Binding-site contacts:
Ligand atom O3 contacts residue TYR34 of chain 4.A at 3.6 Å (h-bond).
Ligand atom O2 contacts residue ASN30 of chain 4.A at 3.1 Å (h-bond).
Ligand atom C4 contacts residue VAL32 of chain 4.A at 4.3 Å (hydrophobic).
Ligand atom C2 contacts residue TYR34 of chain 4.A at 3.7 Å (hydrophobic).
Ligand atom C1 contacts residue TYR34 of chain 4.A at 3.8 Å (hydrophobic).
Ligand atom C3 contacts residue ASP28 of chain 4.A at 4.5 Å.
Ligand atom C3 contacts residue GLN26 of chain 4.A at 3.7 Å.
Ligand atom O5 contacts residue ASN30 of chain 4.A at 3.0 Å (h-bond).
Ligand atom C1 contacts residue ASP37 of chain 1.A at 4.3 Å.
Ligand atom C2 contacts residue ASP28 of chain 4.A at 3.5 Å.
Ligand atom C1 contacts residue GLN26 of chain 4.A at 4.1 Å.
Ligand atom C2 contacts residue GLN26 of chain 4.A at 3.8 Å.
Ligand atom C4 contacts residue TYR34 of chain 4.A at 3.5 Å (hydrophobic).
Ligand atom O4 contacts residue TYR34 of chain 4.A at 2.9 Å (h-bond).
Ligand atom C4 contacts residue GLN26 of chain 4.A at 4.2 Å.
Ligand atom O4 contacts residue ASP28 of chain 4.A at 4.0 Å.
Ligand atom O3 contacts residue GLN26 of chain 4.A at 3.0 Å (h-bond).
Ligand atom O4 contacts residue PRO39 of chain 4.A at 4.2 Å.
Ligand atom O2 contacts residue ASP28 of chain 4.A at 2.7 Å (salt-bridge).
Ligand atom C5 contacts residue ASN30 of chain 4.A at 3.9 Å.
Ligand atom O6 contacts residue ASN30 of chain 4.A at 4.2 Å.
Ligand atom O2 contacts residue GLN26 of chain 4.A at 3.1 Å (h-bond).
Ligand atom C6 contacts residue PRO39 of chain 4.A at 4.1 Å (hydrophobic).
Ligand atom C6 contacts residue ALA42 of chain 4.A at 4.5 Å (hydrophobic).
Ligand atom C1 contacts residue ASN30 of chain 4.A at 3.6 Å.
Ligand atom C2 contacts residue ASN30 of chain 4.A at 3.9 Å.
Ligand atom O2 contacts residue ASP37 of chain 1.A at 3.1 Å (salt-bridge).
Ligand atom O3 contacts residue ASP28 of chain 4.A at 4.1 Å.
Ligand atom C6 contacts residue ASN30 of chain 4.A at 3.9 Å.
Ligand atom C5 contacts residue ASP28 of chain 4.A at 4.1 Å.
Ligand atom C3 contacts residue TYR34 of chain 4.A at 4.1 Å (hydrophobic).
Ligand atom C2 contacts residue ASP37 of chain 1.A at 3.8 Å.
Ligand atom O6 contacts residue ALA42 of chain 4.A at 4.2 Å.
Ligand atom C4 contacts residue ASN30 of chain 4.A at 4.2 Å.

Sequence of chain 1.A:
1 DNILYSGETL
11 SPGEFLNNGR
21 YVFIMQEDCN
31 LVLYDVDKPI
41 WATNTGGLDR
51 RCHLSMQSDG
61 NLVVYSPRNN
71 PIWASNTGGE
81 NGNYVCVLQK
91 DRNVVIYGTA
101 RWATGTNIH

Sequence of chain 4.A:
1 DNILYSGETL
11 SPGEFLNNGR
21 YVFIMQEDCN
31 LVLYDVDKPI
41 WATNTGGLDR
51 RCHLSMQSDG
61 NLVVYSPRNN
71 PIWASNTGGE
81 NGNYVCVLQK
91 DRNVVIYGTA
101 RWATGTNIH

The small molecule below binds the protein below.
Small molecule (SMILES): OC[C@H]1O[C@H](O[C@@H]2[C@H](O)[C@@H](O)O[C@H](CO)[C@H]2O)[C@@H](O)[C@@H](O)[C@@H]1O